Sequence of chain 1.A:
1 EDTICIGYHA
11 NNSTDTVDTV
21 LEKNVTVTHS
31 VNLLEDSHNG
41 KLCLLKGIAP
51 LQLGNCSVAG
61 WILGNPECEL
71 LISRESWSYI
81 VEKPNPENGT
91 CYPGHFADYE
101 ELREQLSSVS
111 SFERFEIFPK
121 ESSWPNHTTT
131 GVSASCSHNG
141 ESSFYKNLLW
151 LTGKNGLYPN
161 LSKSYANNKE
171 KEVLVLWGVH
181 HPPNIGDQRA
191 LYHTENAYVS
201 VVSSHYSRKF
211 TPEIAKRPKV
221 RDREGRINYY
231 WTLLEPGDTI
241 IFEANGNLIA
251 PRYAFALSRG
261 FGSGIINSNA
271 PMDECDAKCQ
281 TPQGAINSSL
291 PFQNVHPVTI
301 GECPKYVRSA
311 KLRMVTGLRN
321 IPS

Binding-site contacts:
Ligand atom O5 contacts residue ASN12 of chain 1.A at 2.4 Å (h-bond).
Ligand atom C2 contacts residue ASN12 of chain 1.A at 2.5 Å.
Ligand atom C4 contacts residue ASN12 of chain 1.A at 4.2 Å.
Ligand atom C8 contacts residue ASN12 of chain 1.A at 4.3 Å.
Ligand atom O7 contacts residue ASN12 of chain 1.A at 3.2 Å (h-bond).
Ligand atom C3 contacts residue ASN12 of chain 1.A at 3.8 Å.
Ligand atom C7 contacts residue ASN12 of chain 1.A at 3.2 Å.
Ligand atom C1 contacts residue ASN12 of chain 1.A at 1.4 Å.
Ligand atom C5 contacts residue ASN12 of chain 1.A at 3.6 Å.
Ligand atom N2 contacts residue ASN12 of chain 1.A at 2.9 Å (h-bond).

This small molecule binds to this protein.
Small molecule (SMILES): CC(=O)N[C@@H]1[C@@H](O)[C@H](O)[C@@H](CO)O[C@H]1O